Sequence of chain 1.A:
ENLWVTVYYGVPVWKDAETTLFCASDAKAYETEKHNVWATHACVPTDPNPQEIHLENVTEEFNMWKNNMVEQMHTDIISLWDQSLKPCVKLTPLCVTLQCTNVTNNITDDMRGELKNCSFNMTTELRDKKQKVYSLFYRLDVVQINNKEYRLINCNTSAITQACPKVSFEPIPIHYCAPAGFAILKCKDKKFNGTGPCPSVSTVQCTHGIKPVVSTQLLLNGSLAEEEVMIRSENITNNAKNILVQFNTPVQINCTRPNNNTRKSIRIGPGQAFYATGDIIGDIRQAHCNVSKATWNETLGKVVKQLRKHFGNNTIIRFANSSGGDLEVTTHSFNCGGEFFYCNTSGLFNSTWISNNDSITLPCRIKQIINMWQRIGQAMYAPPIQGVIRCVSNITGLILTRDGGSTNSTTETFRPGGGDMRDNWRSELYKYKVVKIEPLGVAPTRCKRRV

The protein below binds the small molecule below.
Small molecule (SMILES): CC(=O)N[C@H]1[C@H](O[C@H]2[C@H](O)[C@@H](NC(C)=O)CO[C@@H]2CO)O[C@H](CO)[C@@H](O)[C@@H]1O

Sequence of chain 1.I:
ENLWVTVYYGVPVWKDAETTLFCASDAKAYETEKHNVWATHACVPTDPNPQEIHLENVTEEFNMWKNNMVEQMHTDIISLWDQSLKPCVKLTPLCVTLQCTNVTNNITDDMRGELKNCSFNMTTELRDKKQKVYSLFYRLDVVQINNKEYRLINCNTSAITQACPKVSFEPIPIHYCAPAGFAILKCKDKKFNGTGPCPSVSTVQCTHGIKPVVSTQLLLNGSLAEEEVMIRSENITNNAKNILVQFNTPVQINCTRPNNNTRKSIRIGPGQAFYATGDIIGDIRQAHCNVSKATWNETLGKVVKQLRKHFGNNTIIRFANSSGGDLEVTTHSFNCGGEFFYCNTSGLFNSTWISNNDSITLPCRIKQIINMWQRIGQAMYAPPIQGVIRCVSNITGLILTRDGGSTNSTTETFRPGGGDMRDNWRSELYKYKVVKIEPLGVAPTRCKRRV

Binding-site contacts:
Ligand atom O6 contacts residue VAL144 of chain 1.I at 4.3 Å.
Ligand atom C6 contacts residue ARG162 of chain 1.I at 3.8 Å.
Ligand atom C1 contacts residue THR168 of chain 1.I at 4.5 Å.
Ligand atom C1 contacts residue ASN167 of chain 1.I at 1.4 Å.
Ligand atom C7 contacts residue ASN167 of chain 1.I at 3.9 Å.
Ligand atom N2 contacts residue ASN167 of chain 1.I at 2.9 Å (h-bond).
Ligand atom O7 contacts residue THR168 of chain 1.I at 3.7 Å.
Ligand atom C6 contacts residue VAL144 of chain 1.I at 4.1 Å (hydrophobic).
Ligand atom O5 contacts residue ARG162 of chain 1.I at 2.9 Å (salt-bridge).
Ligand atom O6 contacts residue ARG162 of chain 1.I at 3.7 Å.
Ligand atom O5 contacts residue ASN167 of chain 1.I at 2.3 Å (h-bond).
Ligand atom C1 contacts residue ARG162 of chain 1.I at 3.5 Å.
Ligand atom C2 contacts residue ASN167 of chain 1.I at 2.5 Å.
Ligand atom C4 contacts residue ASN167 of chain 1.I at 4.2 Å.
Ligand atom C5 contacts residue ARG162 of chain 1.I at 3.8 Å.
Ligand atom O7 contacts residue ARG278 of chain 1.A at 4.0 Å.
Ligand atom C8 contacts residue VAL144 of chain 1.I at 4.5 Å (hydrophobic).
Ligand atom C3 contacts residue ASN167 of chain 1.I at 3.8 Å.
Ligand atom C7 contacts residue THR168 of chain 1.I at 3.9 Å.
Ligand atom C2 contacts residue THR168 of chain 1.I at 4.4 Å.
Ligand atom N2 contacts residue THR168 of chain 1.I at 3.3 Å.
Ligand atom O7 contacts residue ASN167 of chain 1.I at 3.9 Å.
Ligand atom C7 contacts residue ARG278 of chain 1.A at 4.3 Å.
Ligand atom C5 contacts residue ASN167 of chain 1.I at 3.6 Å.